Sequence of chain 1.B:
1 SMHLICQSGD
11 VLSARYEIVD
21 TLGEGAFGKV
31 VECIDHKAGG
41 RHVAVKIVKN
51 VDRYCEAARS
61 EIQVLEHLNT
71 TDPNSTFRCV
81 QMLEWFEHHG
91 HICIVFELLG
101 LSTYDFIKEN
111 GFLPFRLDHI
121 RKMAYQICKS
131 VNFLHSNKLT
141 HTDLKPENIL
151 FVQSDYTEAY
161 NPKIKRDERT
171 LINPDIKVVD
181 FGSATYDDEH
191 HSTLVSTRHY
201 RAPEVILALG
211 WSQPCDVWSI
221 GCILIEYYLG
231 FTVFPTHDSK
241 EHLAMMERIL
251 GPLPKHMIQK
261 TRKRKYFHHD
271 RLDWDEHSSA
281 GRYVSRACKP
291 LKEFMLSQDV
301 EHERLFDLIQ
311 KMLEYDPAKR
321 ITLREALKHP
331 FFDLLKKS

This protein binds this small molecule.
Small molecule (SMILES): CCCNc1nn2c(-c3ccc(O)cc3)cnc2s1

Binding-site contacts:
Ligand atom O19 contacts residue GLU97 of chain 1.B at 4.0 Å.
Ligand atom C3 contacts residue GLU97 of chain 1.B at 3.3 Å.
Ligand atom O19 contacts residue ALA44 of chain 1.B at 3.6 Å.
Ligand atom N14 contacts residue VAL30 of chain 1.B at 3.9 Å.
Ligand atom C5 contacts residue VAL30 of chain 1.B at 4.1 Å (hydrophobic).
Ligand atom C5 contacts residue LEU150 of chain 1.B at 3.4 Å (hydrophobic).
Ligand atom C16 contacts residue GLU147 of chain 1.B at 3.5 Å.
Ligand atom N11 contacts residue VAL30 of chain 1.B at 4.1 Å.
Ligand atom C10 contacts residue VAL179 of chain 1.B at 3.9 Å (hydrophobic).
Ligand atom C13 contacts residue VAL179 of chain 1.B at 3.9 Å (hydrophobic).
Ligand atom C16 contacts residue GOL1 of chain 1.K at 4.0 Å.
Ligand atom N15 contacts residue ASN148 of chain 1.B at 3.6 Å.
Ligand atom C7 contacts residue VAL179 of chain 1.B at 4.0 Å (hydrophobic).
Ligand atom S12 contacts residue LYS46 of chain 1.B at 3.6 Å.
Ligand atom N11 contacts residue VAL179 of chain 1.B at 3.8 Å.
Ligand atom C18 contacts residue GLY23 of chain 1.B at 3.8 Å.
Ligand atom N9 contacts residue ASP180 of chain 1.B at 4.0 Å.
Ligand atom C6 contacts residue VAL30 of chain 1.B at 3.9 Å (hydrophobic).
Ligand atom C5 contacts residue GOL1 of chain 1.K at 4.0 Å.
Ligand atom C18 contacts residue GLU24 of chain 1.B at 3.5 Å.
Ligand atom N14 contacts residue VAL179 of chain 1.B at 3.8 Å.
Ligand atom C4 contacts residue LEU150 of chain 1.B at 3.8 Å (hydrophobic).
Ligand atom C3 contacts residue ALA44 of chain 1.B at 3.5 Å (hydrophobic).
Ligand atom C10 contacts residue LYS46 of chain 1.B at 3.4 Å.
Ligand atom C3 contacts residue LEU99 of chain 1.B at 4.0 Å (hydrophobic).
Ligand atom C8 contacts residue PHE96 of chain 1.B at 3.5 Å (hydrophobic).
Ligand atom N9 contacts residue LYS46 of chain 1.B at 3.1 Å (salt-bridge).
Ligand atom O19 contacts residue LEU99 of chain 1.B at 2.8 Å (h-bond).
Ligand atom O19 contacts residue LEU98 of chain 1.B at 3.6 Å.
Ligand atom C6 contacts residue GOL1 of chain 1.K at 4.0 Å.
Ligand atom S12 contacts residue ASP180 of chain 1.B at 3.7 Å.
Ligand atom S12 contacts residue GOL1 of chain 1.J at 3.5 Å (h-bond).
Ligand atom C4 contacts residue ALA44 of chain 1.B at 3.5 Å (hydrophobic).
Ligand atom C2 contacts residue PHE96 of chain 1.B at 3.9 Å (hydrophobic).
Ligand atom C8 contacts residue VAL179 of chain 1.B at 4.0 Å (hydrophobic).
Ligand atom N9 contacts residue VAL179 of chain 1.B at 4.0 Å.
Ligand atom C4 contacts residue LEU99 of chain 1.B at 3.8 Å (hydrophobic).
Ligand atom C1 contacts residue LEU150 of chain 1.B at 4.1 Å (hydrophobic).
Ligand atom C6 contacts residue LEU150 of chain 1.B at 3.5 Å (hydrophobic).
Ligand atom N9 contacts residue PHE96 of chain 1.B at 3.7 Å.